This protein binds this small molecule.
Small molecule (SMILES): CC(=O)N[C@@H]1[C@@H](O)[C@H](O)[C@@H](CO)O[C@H]1O

Sequence of chain 1.B:
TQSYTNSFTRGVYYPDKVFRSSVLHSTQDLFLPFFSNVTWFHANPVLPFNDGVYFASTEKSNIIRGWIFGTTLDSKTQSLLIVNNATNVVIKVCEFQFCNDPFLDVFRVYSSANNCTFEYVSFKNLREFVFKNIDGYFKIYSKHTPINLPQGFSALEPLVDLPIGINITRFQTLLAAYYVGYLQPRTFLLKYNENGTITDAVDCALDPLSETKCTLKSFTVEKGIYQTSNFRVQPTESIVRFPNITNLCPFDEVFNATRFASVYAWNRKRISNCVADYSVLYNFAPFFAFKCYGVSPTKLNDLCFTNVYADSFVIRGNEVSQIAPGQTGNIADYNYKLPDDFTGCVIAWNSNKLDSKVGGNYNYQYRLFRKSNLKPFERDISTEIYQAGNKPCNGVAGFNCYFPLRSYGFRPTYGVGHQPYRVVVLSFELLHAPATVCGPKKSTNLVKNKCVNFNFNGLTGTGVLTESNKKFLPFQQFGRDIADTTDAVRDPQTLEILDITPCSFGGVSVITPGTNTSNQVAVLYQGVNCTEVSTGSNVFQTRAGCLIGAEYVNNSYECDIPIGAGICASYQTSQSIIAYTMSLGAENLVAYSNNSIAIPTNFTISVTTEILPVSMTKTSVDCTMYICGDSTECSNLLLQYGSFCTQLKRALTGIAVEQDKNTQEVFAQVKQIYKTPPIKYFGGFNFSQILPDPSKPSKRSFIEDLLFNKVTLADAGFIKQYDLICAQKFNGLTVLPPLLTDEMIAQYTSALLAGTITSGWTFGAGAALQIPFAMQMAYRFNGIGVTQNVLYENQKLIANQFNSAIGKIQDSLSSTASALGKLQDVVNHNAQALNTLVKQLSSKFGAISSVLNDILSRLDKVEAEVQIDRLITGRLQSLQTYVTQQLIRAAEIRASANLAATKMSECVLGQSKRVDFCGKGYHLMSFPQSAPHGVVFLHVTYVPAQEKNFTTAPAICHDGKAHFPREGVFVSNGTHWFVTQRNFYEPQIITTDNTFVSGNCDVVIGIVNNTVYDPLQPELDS

Binding-site contacts:
Ligand atom N2 contacts residue ASN600 of chain 1.B at 2.9 Å (h-bond).
Ligand atom C5 contacts residue THR601 of chain 1.B at 3.6 Å.
Ligand atom C7 contacts residue ASN600 of chain 1.B at 3.2 Å.
Ligand atom C4 contacts residue ASN600 of chain 1.B at 4.3 Å.
Ligand atom O6 contacts residue THR601 of chain 1.B at 4.4 Å.
Ligand atom O6 contacts residue GLY598 of chain 1.B at 4.3 Å.
Ligand atom O6 contacts residue LYS307 of chain 1.B at 3.5 Å.
Ligand atom C2 contacts residue THR601 of chain 1.B at 4.4 Å.
Ligand atom C3 contacts residue ASN600 of chain 1.B at 3.8 Å.
Ligand atom C6 contacts residue ASN600 of chain 1.B at 4.4 Å.
Ligand atom O7 contacts residue ASN600 of chain 1.B at 3.2 Å (h-bond).
Ligand atom C8 contacts residue ASN600 of chain 1.B at 4.3 Å.
Ligand atom C6 contacts residue LYS307 of chain 1.B at 4.5 Å.
Ligand atom O5 contacts residue ASN600 of chain 1.B at 2.4 Å (h-bond).
Ligand atom O5 contacts residue THR601 of chain 1.B at 3.6 Å (h-bond).
Ligand atom C1 contacts residue THR601 of chain 1.B at 3.3 Å.
Ligand atom C2 contacts residue ASN600 of chain 1.B at 2.5 Å.
Ligand atom C5 contacts residue ASN600 of chain 1.B at 3.7 Å.
Ligand atom C1 contacts residue ASN600 of chain 1.B at 1.4 Å.